The protein below binds the small molecule below.
Small molecule (SMILES): CC(=O)N[C@@H]1[C@@H](O)[C@H](O)[C@@H](CO)O[C@H]1O

Binding-site contacts:
Ligand atom C4 contacts residue NAG1 of chain 1.Y at 4.2 Å.
Ligand atom O5 contacts residue NAG1 of chain 1.Y at 4.2 Å.
Ligand atom C6 contacts residue THR254 of chain 1.D at 3.8 Å.
Ligand atom C7 contacts residue ASN252 of chain 1.D at 3.1 Å.
Ligand atom C2 contacts residue ASN252 of chain 1.D at 2.3 Å.
Ligand atom O5 contacts residue ASN252 of chain 1.D at 2.5 Å (h-bond).
Ligand atom C5 contacts residue ASN252 of chain 1.D at 3.7 Å.
Ligand atom O5 contacts residue THR254 of chain 1.D at 3.1 Å (h-bond).
Ligand atom N2 contacts residue ASN252 of chain 1.D at 2.7 Å (h-bond).
Ligand atom C4 contacts residue ASN252 of chain 1.D at 4.2 Å.
Ligand atom O4 contacts residue NAG1 of chain 1.Y at 3.8 Å.
Ligand atom C5 contacts residue THR254 of chain 1.D at 3.9 Å.
Ligand atom O7 contacts residue ASN252 of chain 1.D at 3.1 Å (h-bond).
Ligand atom O7 contacts residue PRO279 of chain 1.D at 3.9 Å.
Ligand atom C1 contacts residue NAG1 of chain 1.Y at 4.0 Å.
Ligand atom C6 contacts residue NAG1 of chain 1.Y at 4.2 Å.
Ligand atom O6 contacts residue THR254 of chain 1.D at 3.7 Å.
Ligand atom C1 contacts residue THR254 of chain 1.D at 3.6 Å.
Ligand atom C1 contacts residue ASN252 of chain 1.D at 1.4 Å.
Ligand atom C8 contacts residue ASN252 of chain 1.D at 4.2 Å.
Ligand atom C3 contacts residue ASN252 of chain 1.D at 3.7 Å.
Ligand atom C5 contacts residue NAG1 of chain 1.Y at 3.6 Å.

Sequence of chain 1.D:
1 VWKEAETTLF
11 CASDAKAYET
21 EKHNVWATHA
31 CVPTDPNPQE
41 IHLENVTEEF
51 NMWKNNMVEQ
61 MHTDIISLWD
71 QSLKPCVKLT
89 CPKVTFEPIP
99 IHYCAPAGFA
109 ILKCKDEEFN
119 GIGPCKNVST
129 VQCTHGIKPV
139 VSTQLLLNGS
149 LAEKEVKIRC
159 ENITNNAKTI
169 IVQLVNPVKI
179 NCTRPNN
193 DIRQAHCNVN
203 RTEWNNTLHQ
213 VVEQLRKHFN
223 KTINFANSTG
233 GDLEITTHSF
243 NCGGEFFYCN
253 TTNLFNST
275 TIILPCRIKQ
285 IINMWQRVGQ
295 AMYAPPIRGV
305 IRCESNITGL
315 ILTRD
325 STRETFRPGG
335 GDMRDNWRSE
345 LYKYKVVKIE